Sequence of chain 1.D:
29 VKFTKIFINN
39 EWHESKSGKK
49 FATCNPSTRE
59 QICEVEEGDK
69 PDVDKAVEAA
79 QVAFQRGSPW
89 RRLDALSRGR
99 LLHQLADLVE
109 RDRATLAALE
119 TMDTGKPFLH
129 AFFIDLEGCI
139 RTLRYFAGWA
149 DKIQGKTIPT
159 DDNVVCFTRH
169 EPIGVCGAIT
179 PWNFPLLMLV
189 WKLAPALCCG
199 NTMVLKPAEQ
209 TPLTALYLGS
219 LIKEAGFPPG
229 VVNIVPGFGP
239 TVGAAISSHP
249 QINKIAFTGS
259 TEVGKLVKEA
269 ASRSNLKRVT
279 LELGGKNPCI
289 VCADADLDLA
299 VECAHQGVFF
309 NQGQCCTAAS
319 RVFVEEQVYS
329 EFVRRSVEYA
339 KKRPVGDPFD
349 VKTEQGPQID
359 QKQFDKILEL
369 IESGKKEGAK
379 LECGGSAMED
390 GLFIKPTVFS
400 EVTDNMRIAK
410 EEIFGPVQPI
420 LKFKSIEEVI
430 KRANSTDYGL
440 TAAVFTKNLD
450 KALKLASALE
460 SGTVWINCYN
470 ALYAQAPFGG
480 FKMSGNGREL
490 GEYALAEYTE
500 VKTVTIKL

Binding-site contacts:
Ligand atom C09 contacts residue ASN469 of chain 1.D at 3.7 Å.
Ligand atom C18 contacts residue ASN469 of chain 1.D at 3.9 Å.
Ligand atom C10 contacts residue ASN469 of chain 1.D at 3.8 Å.
Ligand atom N12 contacts residue PHE308 of chain 1.D at 3.3 Å.
Ligand atom C27 contacts residue GLY136 of chain 1.D at 4.0 Å.
Ligand atom C27 contacts residue THR140 of chain 1.D at 2.9 Å.
Ligand atom O04 contacts residue PHE308 of chain 1.D at 3.6 Å.
Ligand atom C27 contacts residue TYR472 of chain 1.D at 4.0 Å (hydrophobic).
Ligand atom O26 contacts residue THR140 of chain 1.D at 4.0 Å.
Ligand atom C19 contacts residue ASN469 of chain 1.D at 3.4 Å.
Ligand atom C11 contacts residue ASN469 of chain 1.D at 3.9 Å.
Ligand atom C17 contacts residue GLN304 of chain 1.D at 3.3 Å.
Ligand atom C01 contacts residue CYS313 of chain 1.D at 4.0 Å (hydrophobic).
Ligand atom O04 contacts residue THR315 of chain 1.D at 3.8 Å.
Ligand atom N12 contacts residue ASN469 of chain 1.D at 3.6 Å.
Ligand atom O02 contacts residue LEU471 of chain 1.D at 3.5 Å.
Ligand atom N13 contacts residue ILE132 of chain 1.D at 3.9 Å.
Ligand atom C15 contacts residue ILE132 of chain 1.D at 3.7 Å (hydrophobic).
Ligand atom C27 contacts residue ALA473 of chain 1.D at 3.4 Å (hydrophobic).
Ligand atom O26 contacts residue TYR472 of chain 1.D at 3.8 Å.
Ligand atom N13 contacts residue ASN469 of chain 1.D at 3.9 Å.
Ligand atom C09 contacts residue ILE132 of chain 1.D at 3.8 Å (hydrophobic).
Ligand atom C24 contacts residue LEU471 of chain 1.D at 3.4 Å (hydrophobic).
Ligand atom O04 contacts residue CYS313 of chain 1.D at 3.9 Å.
Ligand atom C21 contacts residue LEU471 of chain 1.D at 3.6 Å (hydrophobic).
Ligand atom C18 contacts residue GLN304 of chain 1.D at 3.2 Å.
Ligand atom N13 contacts residue PHE308 of chain 1.D at 4.0 Å.
Ligand atom C20 contacts residue LEU471 of chain 1.D at 3.7 Å (hydrophobic).
Ligand atom C01 contacts residue PHE182 of chain 1.D at 3.8 Å (hydrophobic).
Ligand atom C23 contacts residue LEU471 of chain 1.D at 3.8 Å (hydrophobic).
Ligand atom C03 contacts residue LEU471 of chain 1.D at 3.8 Å (hydrophobic).
Ligand atom O26 contacts residue ALA473 of chain 1.D at 3.1 Å (h-bond).
Ligand atom O28 contacts residue THR140 of chain 1.D at 3.6 Å (h-bond).
Ligand atom C05 contacts residue LEU471 of chain 1.D at 3.9 Å (hydrophobic).
Ligand atom O28 contacts residue TRP189 of chain 1.D at 3.5 Å (h-bond).
Ligand atom C06 contacts residue LEU471 of chain 1.D at 3.4 Å (hydrophobic).
Ligand atom C25 contacts residue LEU471 of chain 1.D at 3.4 Å (hydrophobic).
Ligand atom C23 contacts residue ALA473 of chain 1.D at 4.0 Å (hydrophobic).
Ligand atom C07 contacts residue LEU471 of chain 1.D at 3.9 Å (hydrophobic).
Ligand atom O04 contacts residue ASN469 of chain 1.D at 3.7 Å.

A small-molecule ligand and the protein it binds are described below.
Small molecule (SMILES): COC(=O)c1cc(-c2ccc3c(c2)OCO3)nc2cc(-c3ccccc3)nn12